Sequence of chain 52.A:
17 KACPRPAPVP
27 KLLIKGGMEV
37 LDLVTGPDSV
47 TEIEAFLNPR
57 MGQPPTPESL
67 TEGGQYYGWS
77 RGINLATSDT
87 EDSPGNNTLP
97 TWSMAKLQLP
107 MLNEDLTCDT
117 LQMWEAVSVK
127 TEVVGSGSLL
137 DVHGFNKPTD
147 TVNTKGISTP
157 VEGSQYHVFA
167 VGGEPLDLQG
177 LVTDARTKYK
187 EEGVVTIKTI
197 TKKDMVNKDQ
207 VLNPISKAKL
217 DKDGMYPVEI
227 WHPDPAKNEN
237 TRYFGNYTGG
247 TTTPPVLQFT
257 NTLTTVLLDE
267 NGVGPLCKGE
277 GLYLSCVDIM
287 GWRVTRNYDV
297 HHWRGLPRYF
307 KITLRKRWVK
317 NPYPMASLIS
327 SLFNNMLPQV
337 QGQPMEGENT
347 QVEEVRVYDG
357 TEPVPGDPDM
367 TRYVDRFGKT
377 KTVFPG

Binding-site contacts:
Ligand atom O4 contacts residue TYR72 of chain 52.E at 4.2 Å.
Ligand atom O4 contacts residue VAL296 of chain 52.E at 4.0 Å.
Ligand atom O8 contacts residue TYR72 of chain 52.E at 3.5 Å (h-bond).
Ligand atom C3 contacts residue GLY78 of chain 52.E at 4.0 Å.
Ligand atom C3 contacts residue HIS298 of chain 52.E at 3.8 Å.
Ligand atom O6 contacts residue ASN93 of chain 52.E at 3.5 Å (h-bond).
Ligand atom O4 contacts residue GLY78 of chain 52.E at 3.0 Å.
Ligand atom C6 contacts residue ASN93 of chain 52.E at 3.4 Å.
Ligand atom O1B contacts residue TYR72 of chain 52.E at 3.8 Å.
Ligand atom O10 contacts residue ASN293 of chain 52.E at 3.9 Å.
Ligand atom O4 contacts residue ILE79 of chain 52.E at 3.5 Å (h-bond).
Ligand atom O1B contacts residue ASN80 of chain 52.E at 4.2 Å.
Ligand atom C1 contacts residue SER89 of chain 52.E at 4.2 Å.
Ligand atom O3 contacts residue GLY78 of chain 52.E at 3.6 Å.
Ligand atom O1A contacts residue TYR72 of chain 52.E at 3.5 Å.
Ligand atom C2 contacts residue GLY78 of chain 52.E at 4.1 Å.
Ligand atom C5 contacts residue ASN93 of chain 52.E at 4.1 Å.
Ligand atom C4 contacts residue GLY78 of chain 52.E at 3.3 Å.
Ligand atom C4 contacts residue TYR72 of chain 52.E at 3.4 Å (hydrophobic).
Ligand atom O1A contacts residue GLY78 of chain 52.E at 3.3 Å (h-bond).
Ligand atom O1B contacts residue ARG77 of chain 52.E at 2.8 Å (salt-bridge).
Ligand atom C8 contacts residue TYR72 of chain 52.E at 4.1 Å (hydrophobic).
Ligand atom C4 contacts residue HIS298 of chain 52.E at 3.6 Å.
Ligand atom C5 contacts residue TYR72 of chain 52.E at 3.4 Å (hydrophobic).
Ligand atom O4 contacts residue HIS298 of chain 52.E at 3.0 Å (h-bond).
Ligand atom C7 contacts residue TYR72 of chain 52.E at 3.9 Å (hydrophobic).
Ligand atom O1B contacts residue SER89 of chain 52.E at 4.1 Å.
Ligand atom C1 contacts residue ARG77 of chain 52.E at 3.4 Å.
Ligand atom C6 contacts residue TYR72 of chain 52.E at 3.3 Å (hydrophobic).
Ligand atom O1A contacts residue SER89 of chain 52.E at 3.4 Å (h-bond).
Ligand atom C8 contacts residue ARG77 of chain 52.E at 4.2 Å.
Ligand atom C1 contacts residue TYR72 of chain 52.E at 3.8 Å (hydrophobic).
Ligand atom O1A contacts residue ARG77 of chain 52.E at 3.1 Å (salt-bridge).
Ligand atom O4 contacts residue THR291 of chain 52.E at 3.4 Å.
Ligand atom C11 contacts residue ASP85 of chain 52.A at 3.8 Å.
Ligand atom O10 contacts residue THR291 of chain 52.E at 3.8 Å.
Ligand atom C3 contacts residue VAL296 of chain 52.E at 3.7 Å (hydrophobic).
Ligand atom C3 contacts residue GLY78 of chain 52.E at 4.0 Å.
Ligand atom C1 contacts residue GLY78 of chain 52.E at 4.0 Å.
Ligand atom N5 contacts residue TYR72 of chain 52.E at 3.1 Å (h-bond).

Sequence of chain 52.E:
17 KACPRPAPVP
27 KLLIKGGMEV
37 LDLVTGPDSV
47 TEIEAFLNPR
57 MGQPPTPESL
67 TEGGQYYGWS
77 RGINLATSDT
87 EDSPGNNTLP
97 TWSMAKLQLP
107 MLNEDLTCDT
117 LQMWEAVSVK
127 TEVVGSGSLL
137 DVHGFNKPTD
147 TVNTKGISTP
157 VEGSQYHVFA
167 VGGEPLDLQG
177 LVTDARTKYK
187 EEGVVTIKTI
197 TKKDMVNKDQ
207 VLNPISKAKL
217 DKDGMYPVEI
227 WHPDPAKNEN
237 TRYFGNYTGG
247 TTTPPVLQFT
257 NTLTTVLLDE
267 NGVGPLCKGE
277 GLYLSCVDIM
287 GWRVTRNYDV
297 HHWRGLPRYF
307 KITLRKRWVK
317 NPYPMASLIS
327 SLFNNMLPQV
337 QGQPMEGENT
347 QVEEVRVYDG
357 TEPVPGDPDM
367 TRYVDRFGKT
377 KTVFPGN

A small-molecule ligand and the protein it binds are described below.
Small molecule (SMILES): CC(=O)N[C@@H]1[C@@H](O[C@@H]2O[C@H](CO)[C@H](O)[C@H](O[C@]3(C(=O)O)C[C@H](O)[C@@H](NC(C)=O)[C@H]([C@H](O)[C@H](O)CO)O3)[C@H]2O)[C@H](O)[C@@H](CO[C@]2(C(=O)O)C[C@H](O)[C@@H](NC(C)=O)[C@H]([C@H](O)[C@H](O)CO)O2)O[C@H]1O